Binding-site contacts:
Ligand atom N2 contacts residue LYS275 of chain 1.A at 4.0 Å.
Ligand atom C3 contacts residue ASN276 of chain 1.A at 3.8 Å.
Ligand atom O5 contacts residue ASN276 of chain 1.A at 2.4 Å (h-bond).
Ligand atom C7 contacts residue ASN276 of chain 1.A at 4.0 Å.
Ligand atom C1 contacts residue ASN276 of chain 1.A at 1.4 Å.
Ligand atom C4 contacts residue ASN276 of chain 1.A at 4.2 Å.
Ligand atom C8 contacts residue ALA279 of chain 1.A at 3.7 Å (hydrophobic).
Ligand atom N2 contacts residue ASN276 of chain 1.A at 2.8 Å (h-bond).
Ligand atom C5 contacts residue ASN276 of chain 1.A at 3.6 Å.
Ligand atom C2 contacts residue ASN276 of chain 1.A at 2.5 Å.
Ligand atom C8 contacts residue ASN276 of chain 1.A at 4.0 Å.
Ligand atom C8 contacts residue LYS275 of chain 1.A at 3.2 Å.
Ligand atom C7 contacts residue LYS275 of chain 1.A at 4.0 Å.
Ligand atom O7 contacts residue ASN276 of chain 1.A at 4.5 Å.

Sequence of chain 1.A:
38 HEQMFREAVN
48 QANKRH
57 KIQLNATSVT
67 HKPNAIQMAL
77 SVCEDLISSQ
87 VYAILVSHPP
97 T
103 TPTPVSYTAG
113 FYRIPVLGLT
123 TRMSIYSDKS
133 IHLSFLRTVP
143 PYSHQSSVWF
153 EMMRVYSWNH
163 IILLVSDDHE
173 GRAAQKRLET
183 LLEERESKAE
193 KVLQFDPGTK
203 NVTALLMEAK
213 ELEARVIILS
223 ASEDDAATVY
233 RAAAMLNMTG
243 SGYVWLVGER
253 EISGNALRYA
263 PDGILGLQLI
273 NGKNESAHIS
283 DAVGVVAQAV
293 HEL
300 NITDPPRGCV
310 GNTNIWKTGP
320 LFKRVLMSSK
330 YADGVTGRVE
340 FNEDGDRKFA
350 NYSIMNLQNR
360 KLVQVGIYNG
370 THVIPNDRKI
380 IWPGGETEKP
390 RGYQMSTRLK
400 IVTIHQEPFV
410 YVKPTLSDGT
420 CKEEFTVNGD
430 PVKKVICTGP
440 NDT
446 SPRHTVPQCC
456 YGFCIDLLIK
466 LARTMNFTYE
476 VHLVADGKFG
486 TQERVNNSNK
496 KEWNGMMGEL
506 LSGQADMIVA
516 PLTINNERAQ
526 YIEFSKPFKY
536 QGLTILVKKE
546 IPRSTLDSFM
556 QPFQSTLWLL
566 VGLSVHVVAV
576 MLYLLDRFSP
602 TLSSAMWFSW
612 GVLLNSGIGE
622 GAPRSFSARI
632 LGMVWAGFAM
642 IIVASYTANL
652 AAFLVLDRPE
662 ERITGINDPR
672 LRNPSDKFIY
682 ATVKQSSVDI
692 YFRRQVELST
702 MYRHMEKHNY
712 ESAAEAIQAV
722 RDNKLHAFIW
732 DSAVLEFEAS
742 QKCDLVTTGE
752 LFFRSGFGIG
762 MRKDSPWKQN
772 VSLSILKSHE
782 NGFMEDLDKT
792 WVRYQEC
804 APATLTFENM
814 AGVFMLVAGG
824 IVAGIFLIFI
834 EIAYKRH

This protein binds this small molecule.
Small molecule (SMILES): CC(=O)N[C@@H]1[C@@H](O)[C@H](O)[C@@H](CO)O[C@H]1O